Binding-site contacts:
Ligand atom C3 contacts residue GLY120 of chain 1.A at 3.6 Å.
Ligand atom C1 contacts residue ALA119 of chain 1.A at 3.9 Å (hydrophobic).
Ligand atom O contacts residue ALA244 of chain 1.A at 3.4 Å.
Ligand atom F contacts residue TYR202 of chain 1.A at 4.2 Å.
Ligand atom N1 contacts residue TYR202 of chain 1.A at 3.9 Å.
Ligand atom C contacts residue GLU203 of chain 1.A at 3.8 Å.
Ligand atom N1 contacts residue ALA119 of chain 1.A at 3.9 Å.
Ligand atom N contacts residue LEU118 of chain 1.A at 4.2 Å.
Ligand atom C1 contacts residue LEU118 of chain 1.A at 3.7 Å (hydrophobic).
Ligand atom C2 contacts residue ALA119 of chain 1.A at 3.5 Å (hydrophobic).
Ligand atom C contacts residue GLY120 of chain 1.A at 3.9 Å.
Ligand atom N contacts residue ALA119 of chain 1.A at 3.5 Å.
Ligand atom C contacts residue VAL219 of chain 1.A at 4.0 Å (hydrophobic).
Ligand atom N contacts residue GLY120 of chain 1.A at 3.8 Å.
Ligand atom F contacts residue VAL219 of chain 1.A at 4.0 Å.
Ligand atom C2 contacts residue ASN245 of chain 1.A at 4.2 Å.
Ligand atom C contacts residue TYR202 of chain 1.A at 3.8 Å (hydrophobic).
Ligand atom O contacts residue GLY120 of chain 1.A at 3.9 Å.
Ligand atom N contacts residue VAL262 of chain 1.A at 4.2 Å.
Ligand atom O contacts residue VAL262 of chain 1.A at 3.7 Å.
Ligand atom C1 contacts residue DMS1 of chain 1.D at 3.7 Å.
Ligand atom F contacts residue DMS1 of chain 1.D at 3.9 Å.
Ligand atom C2 contacts residue TYR202 of chain 1.A at 4.1 Å (hydrophobic).
Ligand atom O contacts residue ASN245 of chain 1.A at 3.5 Å (h-bond).
Ligand atom C2 contacts residue GLY120 of chain 1.A at 3.5 Å.
Ligand atom N1 contacts residue GLY120 of chain 1.A at 3.3 Å.
Ligand atom C3 contacts residue VAL219 of chain 1.A at 4.1 Å (hydrophobic).
Ligand atom N1 contacts residue ASN245 of chain 1.A at 4.0 Å.
Ligand atom F contacts residue MET221 of chain 1.A at 3.6 Å.
Ligand atom N1 contacts residue GLU203 of chain 1.A at 3.0 Å (salt-bridge).
Ligand atom C1 contacts residue TYR202 of chain 1.A at 3.9 Å (hydrophobic).
Ligand atom O contacts residue ALA119 of chain 1.A at 3.4 Å (h-bond).
Ligand atom C3 contacts residue TYR202 of chain 1.A at 3.5 Å (hydrophobic).
Ligand atom N contacts residue TYR202 of chain 1.A at 4.1 Å.
Ligand atom C2 contacts residue VAL262 of chain 1.A at 4.2 Å (hydrophobic).
Ligand atom C3 contacts residue GLU203 of chain 1.A at 2.9 Å.
Ligand atom F contacts residue GLU203 of chain 1.A at 3.8 Å.
Ligand atom C contacts residue DMS1 of chain 1.D at 4.1 Å.
Ligand atom F contacts residue GLY220 of chain 1.A at 3.6 Å.
Ligand atom C1 contacts residue GLY120 of chain 1.A at 4.0 Å.

Sequence of chain 1.A:
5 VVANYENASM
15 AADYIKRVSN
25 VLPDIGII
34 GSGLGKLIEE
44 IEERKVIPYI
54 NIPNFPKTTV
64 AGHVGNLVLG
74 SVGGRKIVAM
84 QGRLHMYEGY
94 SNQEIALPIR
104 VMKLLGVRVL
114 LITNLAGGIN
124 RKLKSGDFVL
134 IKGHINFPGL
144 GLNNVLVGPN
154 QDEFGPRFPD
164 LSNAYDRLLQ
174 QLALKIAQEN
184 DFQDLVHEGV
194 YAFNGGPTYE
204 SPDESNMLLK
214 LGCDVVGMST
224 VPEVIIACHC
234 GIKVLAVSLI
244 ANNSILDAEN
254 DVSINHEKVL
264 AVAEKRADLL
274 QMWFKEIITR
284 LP

The small molecule below binds the protein below.
Small molecule (SMILES): Oc1ncc(F)cn1